Sequence of chain 1.B:
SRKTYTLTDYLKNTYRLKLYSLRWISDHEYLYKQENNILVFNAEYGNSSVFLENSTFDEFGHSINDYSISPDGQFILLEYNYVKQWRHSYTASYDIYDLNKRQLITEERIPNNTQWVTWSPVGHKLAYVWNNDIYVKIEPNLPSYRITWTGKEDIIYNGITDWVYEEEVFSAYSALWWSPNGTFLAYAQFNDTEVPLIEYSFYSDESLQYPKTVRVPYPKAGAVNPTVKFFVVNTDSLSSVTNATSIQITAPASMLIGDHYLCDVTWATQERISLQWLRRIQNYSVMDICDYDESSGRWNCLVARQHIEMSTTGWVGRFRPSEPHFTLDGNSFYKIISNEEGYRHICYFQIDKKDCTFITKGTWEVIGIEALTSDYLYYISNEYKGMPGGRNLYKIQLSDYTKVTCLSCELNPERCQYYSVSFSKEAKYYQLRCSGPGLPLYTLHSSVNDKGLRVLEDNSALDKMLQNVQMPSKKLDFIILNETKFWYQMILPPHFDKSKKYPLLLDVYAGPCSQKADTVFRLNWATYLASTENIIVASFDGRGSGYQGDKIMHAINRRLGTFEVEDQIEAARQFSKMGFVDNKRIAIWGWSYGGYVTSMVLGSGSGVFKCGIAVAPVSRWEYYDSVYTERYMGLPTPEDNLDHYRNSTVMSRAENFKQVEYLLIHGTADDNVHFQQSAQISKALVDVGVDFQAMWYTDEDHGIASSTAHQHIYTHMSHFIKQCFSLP

Binding-site contacts:
Ligand atom O7 contacts residue GLN189 of chain 1.B at 4.4 Å.
Ligand atom N2 contacts residue ILE156 of chain 1.B at 4.0 Å.
Ligand atom O5 contacts residue THR193 of chain 1.B at 4.1 Å.
Ligand atom C8 contacts residue ASN191 of chain 1.B at 3.8 Å.
Ligand atom C8 contacts residue GLN189 of chain 1.B at 4.2 Å.
Ligand atom O6 contacts residue GLU194 of chain 1.B at 3.5 Å (salt-bridge).
Ligand atom O5 contacts residue ASN191 of chain 1.B at 3.6 Å.
Ligand atom O1 contacts residue ILE156 of chain 1.B at 3.9 Å.
Ligand atom O1 contacts residue THR193 of chain 1.B at 2.6 Å (h-bond).
Ligand atom C8 contacts residue THR150 of chain 1.B at 4.4 Å.
Ligand atom N2 contacts residue ASN191 of chain 1.B at 3.0 Å (h-bond).
Ligand atom O7 contacts residue ASN191 of chain 1.B at 3.3 Å (h-bond).
Ligand atom O6 contacts residue THR193 of chain 1.B at 4.3 Å.
Ligand atom C7 contacts residue ILE156 of chain 1.B at 4.1 Å (hydrophobic).
Ligand atom C1 contacts residue ASN191 of chain 1.B at 2.5 Å.
Ligand atom C8 contacts residue ILE156 of chain 1.B at 3.7 Å (hydrophobic).
Ligand atom O7 contacts residue LYS229 of chain 1.B at 4.5 Å.
Ligand atom C2 contacts residue ASN191 of chain 1.B at 3.3 Å.
Ligand atom C5 contacts residue THR193 of chain 1.B at 4.3 Å.
Ligand atom C1 contacts residue THR193 of chain 1.B at 3.9 Å.
Ligand atom O1 contacts residue ASN191 of chain 1.B at 2.4 Å (h-bond).
Ligand atom C7 contacts residue ASN191 of chain 1.B at 3.1 Å.

This small molecule binds to this protein.
Small molecule (SMILES): CC(=O)N[C@@H]1[C@@H](O)[C@H](O)[C@@H](CO)O[C@H]1O